The small molecule below binds the protein below.
Small molecule (SMILES): CC(=O)N[C@@H]1[C@@H](O)[C@H](O)[C@@H](CO)O[C@H]1O

Binding-site contacts:
Ligand atom O7 contacts residue CYS12 of chain 1.A at 3.7 Å.
Ligand atom C6 contacts residue SER18 of chain 1.A at 2.8 Å.
Ligand atom C1 contacts residue SER18 of chain 1.A at 1.5 Å.
Ligand atom C5 contacts residue SER18 of chain 1.A at 3.1 Å.
Ligand atom O5 contacts residue SER18 of chain 1.A at 2.5 Å (h-bond).
Ligand atom C2 contacts residue SER18 of chain 1.A at 2.5 Å.
Ligand atom O5 contacts residue GLY15 of chain 1.A at 4.3 Å.
Ligand atom N2 contacts residue SER18 of chain 1.A at 3.3 Å (h-bond).
Ligand atom O7 contacts residue MET11 of chain 1.A at 4.2 Å.
Ligand atom C7 contacts residue SER18 of chain 1.A at 4.0 Å.
Ligand atom C6 contacts residue ASP17 of chain 1.A at 4.2 Å.
Ligand atom O7 contacts residue SER18 of chain 1.A at 4.2 Å.
Ligand atom C4 contacts residue SER18 of chain 1.A at 4.0 Å.
Ligand atom C3 contacts residue SER18 of chain 1.A at 3.7 Å.
Ligand atom O6 contacts residue SER18 of chain 1.A at 4.1 Å.

Sequence of chain 1.A:
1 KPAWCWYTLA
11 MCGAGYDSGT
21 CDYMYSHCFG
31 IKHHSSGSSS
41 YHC